Binding-site contacts:
Ligand atom N2 contacts residue GLN328 of chain 1.A at 3.9 Å.
Ligand atom C3 contacts residue ASN346 of chain 1.A at 4.0 Å.
Ligand atom C2 contacts residue ASN335 of chain 1.A at 4.4 Å.
Ligand atom C7 contacts residue ASN346 of chain 1.A at 4.3 Å.
Ligand atom O5 contacts residue ASN346 of chain 1.A at 2.3 Å (h-bond).
Ligand atom O3 contacts residue GLN328 of chain 1.A at 3.1 Å (h-bond).
Ligand atom C4 contacts residue ASN335 of chain 1.A at 3.7 Å.
Ligand atom C3 contacts residue GLN328 of chain 1.A at 3.7 Å.
Ligand atom C6 contacts residue ASN335 of chain 1.A at 4.0 Å.
Ligand atom C6 contacts residue ASN346 of chain 1.A at 4.5 Å.
Ligand atom C4 contacts residue ASN346 of chain 1.A at 4.3 Å.
Ligand atom O5 contacts residue ASN335 of chain 1.A at 3.3 Å.
Ligand atom C1 contacts residue ASN335 of chain 1.A at 3.9 Å.
Ligand atom O7 contacts residue GLN328 of chain 1.A at 3.5 Å (h-bond).
Ligand atom C5 contacts residue ASN335 of chain 1.A at 3.9 Å.
Ligand atom C2 contacts residue GLN328 of chain 1.A at 3.2 Å.
Ligand atom O6 contacts residue GLU330 of chain 1.A at 4.1 Å.
Ligand atom C4 contacts residue GLN328 of chain 1.A at 4.3 Å.
Ligand atom O6 contacts residue ASN335 of chain 1.A at 3.1 Å (h-bond).
Ligand atom C1 contacts residue GLN328 of chain 1.A at 4.3 Å.
Ligand atom C7 contacts residue LYS337 of chain 1.A at 4.3 Å.
Ligand atom C7 contacts residue GLN328 of chain 1.A at 3.7 Å.
Ligand atom C5 contacts residue ASN346 of chain 1.A at 3.4 Å.
Ligand atom C2 contacts residue ASN346 of chain 1.A at 2.8 Å.
Ligand atom N2 contacts residue ASN346 of chain 1.A at 3.2 Å (h-bond).
Ligand atom C8 contacts residue GLN328 of chain 1.A at 4.4 Å.
Ligand atom O7 contacts residue LYS337 of chain 1.A at 3.1 Å (salt-bridge).
Ligand atom C1 contacts residue ASN346 of chain 1.A at 1.5 Å.

Sequence of chain 1.A:
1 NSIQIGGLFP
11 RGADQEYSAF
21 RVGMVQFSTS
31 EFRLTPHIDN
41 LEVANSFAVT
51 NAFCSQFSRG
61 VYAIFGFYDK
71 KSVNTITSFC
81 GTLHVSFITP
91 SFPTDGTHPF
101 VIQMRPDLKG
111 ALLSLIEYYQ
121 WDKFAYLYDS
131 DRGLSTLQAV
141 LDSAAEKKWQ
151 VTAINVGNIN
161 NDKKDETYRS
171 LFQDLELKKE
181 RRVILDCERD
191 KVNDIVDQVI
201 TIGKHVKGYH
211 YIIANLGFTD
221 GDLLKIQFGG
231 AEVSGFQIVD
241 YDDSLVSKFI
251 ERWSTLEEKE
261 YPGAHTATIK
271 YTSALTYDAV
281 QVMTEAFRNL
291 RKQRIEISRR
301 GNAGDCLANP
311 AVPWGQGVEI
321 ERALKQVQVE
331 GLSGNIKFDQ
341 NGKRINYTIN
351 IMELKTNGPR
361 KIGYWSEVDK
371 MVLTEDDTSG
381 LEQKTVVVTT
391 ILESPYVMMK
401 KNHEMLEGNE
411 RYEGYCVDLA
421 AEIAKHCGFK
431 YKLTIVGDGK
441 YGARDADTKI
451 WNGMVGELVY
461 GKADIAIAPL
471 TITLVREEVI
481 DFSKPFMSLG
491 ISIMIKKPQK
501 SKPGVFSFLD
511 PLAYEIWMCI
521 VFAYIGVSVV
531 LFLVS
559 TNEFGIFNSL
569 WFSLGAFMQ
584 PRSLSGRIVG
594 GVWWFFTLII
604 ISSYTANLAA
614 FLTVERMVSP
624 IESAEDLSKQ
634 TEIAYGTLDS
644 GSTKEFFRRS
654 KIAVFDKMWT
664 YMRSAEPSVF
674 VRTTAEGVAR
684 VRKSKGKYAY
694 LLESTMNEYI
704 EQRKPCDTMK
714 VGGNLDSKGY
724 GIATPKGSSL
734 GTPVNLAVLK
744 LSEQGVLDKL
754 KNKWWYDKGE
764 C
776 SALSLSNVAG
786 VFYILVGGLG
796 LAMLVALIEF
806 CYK

This protein binds this small molecule.
Small molecule (SMILES): CC(=O)N[C@H]1[C@H](O[C@H]2[C@H](O)[C@@H](NC(C)=O)CO[C@@H]2CO)O[C@H](CO)[C@@H](O[C@@H]2O[C@H](CO)[C@@H](O)[C@H](O[C@@H]3O[C@H](CO)[C@@H](O)[C@H](O)[C@@H]3O)[C@@H]2O)[C@@H]1O